A protein and the small-molecule ligand that binds it are described below.
Small molecule (SMILES): CSCC[C@H](N)C(=O)O

Binding-site contacts:
Ligand atom CG contacts residue HIS78 of chain 1.A at 3.7 Å.
Ligand atom N contacts residue CO1 of chain 1.C at 2.2 Å.
Ligand atom OXT contacts residue HIS177 of chain 1.A at 2.6 Å (h-bond).
Ligand atom N contacts residue ASP107 of chain 1.A at 3.1 Å (salt-bridge).
Ligand atom C contacts residue GLU203 of chain 1.A at 3.9 Å.
Ligand atom C contacts residue CO1 of chain 1.B at 2.9 Å.
Ligand atom OXT contacts residue CO1 of chain 1.B at 3.2 Å.
Ligand atom O contacts residue ASP107 of chain 1.A at 2.9 Å (salt-bridge).
Ligand atom CE contacts residue CYS69 of chain 1.A at 4.0 Å (hydrophobic).
Ligand atom CE contacts residue TYR64 of chain 1.A at 4.0 Å (hydrophobic).
Ligand atom C contacts residue CO1 of chain 1.C at 3.0 Å.
Ligand atom O contacts residue ASP96 of chain 1.A at 3.4 Å (salt-bridge).
Ligand atom SD contacts residue TYR61 of chain 1.A at 4.1 Å.
Ligand atom N contacts residue PHE176 of chain 1.A at 3.8 Å.
Ligand atom N contacts residue ASP96 of chain 1.A at 3.1 Å (salt-bridge).
Ligand atom OXT contacts residue HIS170 of chain 1.A at 3.5 Å (h-bond).
Ligand atom CE contacts residue TRP220 of chain 1.A at 3.4 Å (hydrophobic).
Ligand atom C contacts residue PHE176 of chain 1.A at 4.2 Å (hydrophobic).
Ligand atom CA contacts residue PHE176 of chain 1.A at 3.9 Å (hydrophobic).
Ligand atom O contacts residue GLU203 of chain 1.A at 3.0 Å (salt-bridge).
Ligand atom O contacts residue CO1 of chain 1.C at 2.2 Å.
Ligand atom CA contacts residue CO1 of chain 1.B at 4.2 Å.
Ligand atom O contacts residue GLU234 of chain 1.A at 3.2 Å (salt-bridge).
Ligand atom OXT contacts residue PHE176 of chain 1.A at 4.0 Å.
Ligand atom OXT contacts residue ASP107 of chain 1.A at 3.9 Å.
Ligand atom O contacts residue HIS170 of chain 1.A at 3.6 Å.
Ligand atom CA contacts residue ASP107 of chain 1.A at 4.2 Å.
Ligand atom C contacts residue HIS177 of chain 1.A at 3.8 Å.
Ligand atom N contacts residue THR98 of chain 1.A at 3.0 Å (h-bond).
Ligand atom C contacts residue ASP96 of chain 1.A at 3.8 Å.
Ligand atom SD contacts residue PHE176 of chain 1.A at 4.2 Å.
Ligand atom CE contacts residue HIS78 of chain 1.A at 4.0 Å.
Ligand atom C contacts residue HIS170 of chain 1.A at 3.9 Å.
Ligand atom CA contacts residue ASP96 of chain 1.A at 3.3 Å.
Ligand atom CA contacts residue CO1 of chain 1.C at 2.9 Å.
Ligand atom CB contacts residue PHE176 of chain 1.A at 3.2 Å (hydrophobic).
Ligand atom CB contacts residue HIS177 of chain 1.A at 4.1 Å.
Ligand atom O contacts residue CO1 of chain 1.B at 2.0 Å.
Ligand atom OXT contacts residue CO1 of chain 1.C at 4.2 Å.
Ligand atom C contacts residue ASP107 of chain 1.A at 3.4 Å.

Sequence of chain 1.A:
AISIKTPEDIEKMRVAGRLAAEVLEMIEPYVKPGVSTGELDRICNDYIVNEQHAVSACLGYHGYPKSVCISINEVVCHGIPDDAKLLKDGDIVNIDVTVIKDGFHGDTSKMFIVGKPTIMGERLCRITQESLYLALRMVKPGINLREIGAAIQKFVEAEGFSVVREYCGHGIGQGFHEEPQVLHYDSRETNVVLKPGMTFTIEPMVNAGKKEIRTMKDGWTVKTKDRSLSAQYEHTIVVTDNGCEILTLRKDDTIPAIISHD